Sequence of chain 1.C:
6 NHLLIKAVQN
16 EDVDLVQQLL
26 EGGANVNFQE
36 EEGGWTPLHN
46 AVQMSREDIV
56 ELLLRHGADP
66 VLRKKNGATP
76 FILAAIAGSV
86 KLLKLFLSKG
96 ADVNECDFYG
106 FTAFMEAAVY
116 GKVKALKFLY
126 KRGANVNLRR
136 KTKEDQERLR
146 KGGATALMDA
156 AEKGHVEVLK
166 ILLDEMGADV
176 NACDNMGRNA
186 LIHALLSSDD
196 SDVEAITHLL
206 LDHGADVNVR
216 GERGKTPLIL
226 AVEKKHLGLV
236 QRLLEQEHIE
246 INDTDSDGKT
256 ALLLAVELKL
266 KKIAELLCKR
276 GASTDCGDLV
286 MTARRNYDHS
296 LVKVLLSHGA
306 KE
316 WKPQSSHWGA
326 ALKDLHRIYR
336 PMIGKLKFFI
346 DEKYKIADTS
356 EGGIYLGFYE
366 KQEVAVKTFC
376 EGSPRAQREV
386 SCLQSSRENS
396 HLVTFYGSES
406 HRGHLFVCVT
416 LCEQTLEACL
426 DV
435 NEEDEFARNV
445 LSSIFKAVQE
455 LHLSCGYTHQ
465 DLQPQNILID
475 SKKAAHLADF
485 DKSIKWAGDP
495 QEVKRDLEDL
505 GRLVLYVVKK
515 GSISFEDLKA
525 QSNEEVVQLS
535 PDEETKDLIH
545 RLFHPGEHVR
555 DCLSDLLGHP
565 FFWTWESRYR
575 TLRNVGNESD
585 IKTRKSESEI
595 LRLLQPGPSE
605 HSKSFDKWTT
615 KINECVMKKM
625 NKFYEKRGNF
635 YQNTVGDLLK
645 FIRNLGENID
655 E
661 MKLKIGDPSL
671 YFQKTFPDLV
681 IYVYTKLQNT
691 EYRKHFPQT

A protein and the small-molecule ligand that binds it are described below.
Small molecule (SMILES): Nc1ncnc2c1ncn2[C@@H]1O[C@H](CO[P](=O)(O)O[C@@H]2[C@H](O)[C@@H](CO[P](=O)(O)O[C@@H]3[C@H](O)[C@@H](CO[P](=O)(O)O[C@@H]4[C@H](O)[C@@H](CO[P](=O)(O)O[PH](=O)O)O[C@H]4n4cnc5c(N)ncnc54)O[C@H]3n3cnc4c(N)ncnc43)O[C@H]2n2cnc3c(N)ncnc32)[C@@H](O)[C@H]1OP(=O)(O)O.O=P(O)(O)O

Binding-site contacts:
Ligand atom N1 contacts residue GLN48 of chain 1.C at 3.1 Å (h-bond).
Ligand atom N6 contacts residue GLU111 of chain 1.C at 3.1 Å (salt-bridge).
Ligand atom C2 contacts residue GLU111 of chain 1.C at 3.2 Å.
Ligand atom O4 contacts residue GLY147 of chain 1.C at 3.0 Å (h-bond).
Ligand atom OP2 contacts residue ARG135 of chain 1.C at 3.0 Å (salt-bridge).
Ligand atom N1 contacts residue TYR115 of chain 1.C at 2.7 Å (h-bond).
Ligand atom OP1 contacts residue TYR292 of chain 1.A at 2.5 Å (h-bond).
Ligand atom O3 contacts residue ARG183 of chain 1.C at 2.3 Å (salt-bridge).
Ligand atom O2 contacts residue ARG407 of chain 1.A at 2.6 Å (salt-bridge).
Ligand atom C4 contacts residue TRP40 of chain 1.C at 3.3 Å (hydrophobic).
Ligand atom O4 contacts residue ARG407 of chain 1.A at 2.5 Å (salt-bridge).
Ligand atom N6 contacts residue ASN45 of chain 1.C at 2.9 Å (h-bond).
Ligand atom N6 contacts residue GLN48 of chain 1.C at 2.9 Å (h-bond).
Ligand atom C2 contacts residue TRP40 of chain 1.C at 3.3 Å (hydrophobic).
Ligand atom O4' contacts residue GLY38 of chain 1.C at 3.3 Å.
Ligand atom N6 contacts residue ARG289 of chain 1.A at 3.2 Å.
Ligand atom N6 contacts residue TYR115 of chain 1.C at 3.2 Å (h-bond).
Ligand atom OP1 contacts residue ARG135 of chain 1.C at 2.7 Å (salt-bridge).
Ligand atom OP1 contacts residue ARG290 of chain 1.A at 3.0 Å (salt-bridge).
Ligand atom O3 contacts residue GLU36 of chain 1.C at 3.0 Å (salt-bridge).
Ligand atom N3 contacts residue PHE106 of chain 1.C at 3.4 Å.
Ligand atom C4 contacts residue PHE106 of chain 1.C at 3.4 Å (hydrophobic).
Ligand atom O2 contacts residue HIS409 of chain 1.A at 3.1 Å (h-bond).
Ligand atom O5' contacts residue PHE106 of chain 1.C at 3.4 Å.
Ligand atom N1 contacts residue GLU111 of chain 1.C at 2.5 Å (salt-bridge).
Ligand atom C5 contacts residue PHE106 of chain 1.C at 3.4 Å (hydrophobic).
Ligand atom OP1 contacts residue PHE344 of chain 1.A at 3.3 Å.
Ligand atom P contacts residue ARG335 of chain 1.A at 3.4 Å.
Ligand atom P contacts residue ARG407 of chain 1.A at 3.0 Å.
Ligand atom OP2 contacts residue TRP40 of chain 1.C at 3.0 Å (h-bond).
Ligand atom O3' contacts residue GLU35 of chain 1.C at 2.2 Å (salt-bridge).
Ligand atom OP2 contacts residue ARG335 of chain 1.A at 3.0 Å (salt-bridge).
Ligand atom OP1 contacts residue ARG335 of chain 1.A at 3.0 Å (salt-bridge).
Ligand atom C6 contacts residue TYR115 of chain 1.C at 3.3 Å (hydrophobic).
Ligand atom C2 contacts residue TYR292 of chain 1.A at 3.3 Å (hydrophobic).
Ligand atom OP2 contacts residue LYS69 of chain 1.C at 2.7 Å (salt-bridge).
Ligand atom O1 contacts residue LYS146 of chain 1.C at 2.8 Å (salt-bridge).
Ligand atom O1 contacts residue HIS7 of chain 1.C at 3.2 Å (h-bond).
Ligand atom O3' contacts residue GLU37 of chain 1.C at 3.3 Å.
Ligand atom N1 contacts residue TRP40 of chain 1.C at 3.2 Å.

Sequence of chain 1.A:
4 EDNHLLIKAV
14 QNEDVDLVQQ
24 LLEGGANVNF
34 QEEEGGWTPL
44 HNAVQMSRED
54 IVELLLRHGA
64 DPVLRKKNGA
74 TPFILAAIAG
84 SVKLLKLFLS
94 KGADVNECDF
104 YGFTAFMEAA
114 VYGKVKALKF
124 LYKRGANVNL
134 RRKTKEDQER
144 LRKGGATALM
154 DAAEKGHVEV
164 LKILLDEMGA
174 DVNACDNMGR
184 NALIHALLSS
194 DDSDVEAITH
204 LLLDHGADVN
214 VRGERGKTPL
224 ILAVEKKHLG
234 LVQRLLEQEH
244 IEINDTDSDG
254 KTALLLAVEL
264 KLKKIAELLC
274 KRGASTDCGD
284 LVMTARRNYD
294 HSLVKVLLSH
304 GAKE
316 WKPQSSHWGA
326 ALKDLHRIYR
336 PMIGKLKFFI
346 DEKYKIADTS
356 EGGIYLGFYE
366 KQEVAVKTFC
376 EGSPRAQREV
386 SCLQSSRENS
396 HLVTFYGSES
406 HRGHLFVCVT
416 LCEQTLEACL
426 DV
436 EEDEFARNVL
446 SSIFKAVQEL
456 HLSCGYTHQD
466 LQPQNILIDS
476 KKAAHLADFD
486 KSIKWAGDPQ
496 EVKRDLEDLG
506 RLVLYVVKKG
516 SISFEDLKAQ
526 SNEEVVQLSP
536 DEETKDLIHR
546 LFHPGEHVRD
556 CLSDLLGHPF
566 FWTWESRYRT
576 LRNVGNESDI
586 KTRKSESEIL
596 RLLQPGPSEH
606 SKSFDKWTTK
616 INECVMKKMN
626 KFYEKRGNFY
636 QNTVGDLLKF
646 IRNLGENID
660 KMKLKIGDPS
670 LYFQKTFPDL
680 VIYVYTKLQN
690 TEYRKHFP